Binding-site contacts:
Ligand atom N4 contacts residue ASP199 of chain 24.A at 4.0 Å.
Ligand atom N4 contacts residue TRP201 of chain 24.A at 3.8 Å.
Ligand atom C5' contacts residue TRP201 of chain 24.A at 3.5 Å (hydrophobic).
Ligand atom O5' contacts residue TRP201 of chain 24.A at 3.6 Å.
Ligand atom C2' contacts residue LYS682 of chain 24.A at 3.6 Å.
Ligand atom O4' contacts residue TRP201 of chain 24.A at 4.5 Å.
Ligand atom C2' contacts residue TRP201 of chain 24.A at 3.6 Å (hydrophobic).
Ligand atom O2 contacts residue TRP201 of chain 24.A at 4.3 Å.
Ligand atom C5 contacts residue TRP201 of chain 24.A at 3.4 Å (hydrophobic).
Ligand atom C3' contacts residue TRP201 of chain 24.A at 4.1 Å (hydrophobic).
Ligand atom N1 contacts residue TRP201 of chain 24.A at 4.0 Å.
Ligand atom O2 contacts residue LYS682 of chain 24.A at 4.2 Å.
Ligand atom C1' contacts residue LYS682 of chain 24.A at 4.5 Å.
Ligand atom N4 contacts residue GLY198 of chain 24.A at 3.8 Å.
Ligand atom C1' contacts residue TRP201 of chain 24.A at 4.5 Å (hydrophobic).
Ligand atom C6 contacts residue TRP201 of chain 24.A at 3.5 Å (hydrophobic).
Ligand atom C3' contacts residue LYS682 of chain 24.A at 3.8 Å.
Ligand atom O3' contacts residue LYS682 of chain 24.A at 3.1 Å (salt-bridge).
Ligand atom C2 contacts residue TRP201 of chain 24.A at 3.9 Å (hydrophobic).
Ligand atom OP1 contacts residue PRO423 of chain 24.A at 3.6 Å.
Ligand atom C4 contacts residue TRP201 of chain 24.A at 3.3 Å (hydrophobic).
Ligand atom C4' contacts residue TRP201 of chain 24.A at 4.3 Å (hydrophobic).
Ligand atom N3 contacts residue TRP201 of chain 24.A at 3.6 Å.
Ligand atom O2 contacts residue LEU197 of chain 24.A at 4.0 Å.

Sequence of chain 24.A:
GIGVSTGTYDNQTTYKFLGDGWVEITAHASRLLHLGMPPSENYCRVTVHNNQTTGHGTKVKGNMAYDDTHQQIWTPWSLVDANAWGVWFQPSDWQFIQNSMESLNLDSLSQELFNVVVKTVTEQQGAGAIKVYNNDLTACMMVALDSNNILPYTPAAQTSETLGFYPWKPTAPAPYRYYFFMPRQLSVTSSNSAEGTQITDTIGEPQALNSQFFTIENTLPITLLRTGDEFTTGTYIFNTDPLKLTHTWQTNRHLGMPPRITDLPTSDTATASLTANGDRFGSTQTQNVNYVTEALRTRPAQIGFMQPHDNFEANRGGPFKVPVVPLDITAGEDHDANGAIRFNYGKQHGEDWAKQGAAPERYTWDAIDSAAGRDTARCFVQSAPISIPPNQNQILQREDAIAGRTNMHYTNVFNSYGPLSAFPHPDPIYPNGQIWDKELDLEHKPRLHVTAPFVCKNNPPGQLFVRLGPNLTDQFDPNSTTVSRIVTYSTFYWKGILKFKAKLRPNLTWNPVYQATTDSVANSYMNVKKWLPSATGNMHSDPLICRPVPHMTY

The protein below binds the small molecule below.
Small molecule (SMILES): Nc1ccn([C@H]2C[C@H](O)[C@@H](COP(=O)(O)O)O2)c(=O)n1